Sequence of chain 1.G:
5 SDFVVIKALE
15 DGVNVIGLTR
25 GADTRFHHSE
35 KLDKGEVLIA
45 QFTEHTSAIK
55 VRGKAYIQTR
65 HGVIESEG

Sequence of chain 1.H:
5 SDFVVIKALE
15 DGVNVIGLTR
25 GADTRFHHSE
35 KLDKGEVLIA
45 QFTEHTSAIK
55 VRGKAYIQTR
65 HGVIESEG

This protein binds this small molecule.
Small molecule (SMILES): N[C@@H](Cc1c[nH]c2ccccc12)C(=O)O

Binding-site contacts:
Ligand atom CZ3 contacts residue GLY21 of chain 1.H at 3.5 Å.
Ligand atom OXT contacts residue THR47 of chain 1.H at 2.5 Å (h-bond).
Ligand atom O contacts residue GLY25 of chain 1.G at 3.0 Å (h-bond).
Ligand atom CA contacts residue THR28 of chain 1.G at 3.3 Å.
Ligand atom O contacts residue SER51 of chain 1.G at 3.0 Å (h-bond).
Ligand atom CA contacts residue GLY25 of chain 1.G at 3.5 Å.
Ligand atom CZ2 contacts residue THR50 of chain 1.H at 3.9 Å.
Ligand atom CZ3 contacts residue HIS32 of chain 1.H at 4.0 Å.
Ligand atom C contacts residue GLY25 of chain 1.G at 3.5 Å.
Ligand atom CB contacts residue SER51 of chain 1.G at 3.5 Å.
Ligand atom C contacts residue SER51 of chain 1.G at 3.7 Å.
Ligand atom OXT contacts residue HIS49 of chain 1.H at 3.8 Å.
Ligand atom OXT contacts residue THR50 of chain 1.H at 2.6 Å (h-bond).
Ligand atom CD2 contacts residue THR50 of chain 1.H at 4.0 Å.
Ligand atom CE3 contacts residue HIS31 of chain 1.H at 4.0 Å.
Ligand atom CA contacts residue SER51 of chain 1.G at 4.0 Å.
Ligand atom N contacts residue GLY25 of chain 1.G at 2.8 Å (h-bond).
Ligand atom CH2 contacts residue ILE20 of chain 1.H at 4.0 Å (hydrophobic).
Ligand atom C contacts residue THR50 of chain 1.H at 3.8 Å.
Ligand atom CB contacts residue THR28 of chain 1.G at 3.6 Å.
Ligand atom CA contacts residue THR23 of chain 1.G at 3.8 Å.
Ligand atom CZ2 contacts residue ILE53 of chain 1.H at 3.9 Å (hydrophobic).
Ligand atom N contacts residue ASP27 of chain 1.G at 3.1 Å (salt-bridge).
Ligand atom CD1 contacts residue THR47 of chain 1.H at 3.7 Å.
Ligand atom CH2 contacts residue GLY21 of chain 1.H at 3.5 Å.
Ligand atom CD1 contacts residue SER51 of chain 1.G at 3.6 Å.
Ligand atom N contacts residue THR23 of chain 1.G at 2.8 Å (h-bond).
Ligand atom N contacts residue THR28 of chain 1.G at 2.9 Å (h-bond).
Ligand atom CE3 contacts residue HIS32 of chain 1.H at 4.0 Å.
Ligand atom C contacts residue THR47 of chain 1.H at 3.4 Å.
Ligand atom CD1 contacts residue GLN45 of chain 1.H at 3.5 Å.
Ligand atom CZ2 contacts residue ALA44 of chain 1.H at 4.0 Å (hydrophobic).
Ligand atom NE1 contacts residue GLN45 of chain 1.H at 2.8 Å (h-bond).
Ligand atom N contacts residue ARG24 of chain 1.G at 4.0 Å.
Ligand atom CG contacts residue SER51 of chain 1.G at 3.9 Å.
Ligand atom NE1 contacts residue ALA44 of chain 1.H at 3.9 Å.
Ligand atom CE2 contacts residue GLN45 of chain 1.H at 3.9 Å.
Ligand atom O contacts residue THR47 of chain 1.H at 3.5 Å (h-bond).
Ligand atom O contacts residue ARG24 of chain 1.G at 3.5 Å.
Ligand atom CB contacts residue THR23 of chain 1.G at 3.7 Å.